This small molecule binds to this protein.
Small molecule (SMILES): C[C@@H](O)[C@@H](C)O

Sequence of chain 3.A:
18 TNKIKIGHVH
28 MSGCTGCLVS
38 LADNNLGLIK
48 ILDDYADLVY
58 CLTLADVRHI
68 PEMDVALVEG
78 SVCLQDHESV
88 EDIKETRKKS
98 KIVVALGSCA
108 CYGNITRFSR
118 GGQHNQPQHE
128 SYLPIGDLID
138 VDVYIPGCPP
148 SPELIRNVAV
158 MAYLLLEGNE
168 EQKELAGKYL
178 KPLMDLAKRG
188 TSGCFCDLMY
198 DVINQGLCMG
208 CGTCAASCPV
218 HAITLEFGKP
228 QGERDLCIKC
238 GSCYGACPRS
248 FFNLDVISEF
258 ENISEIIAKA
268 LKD

Binding-site contacts:
Ligand atom C1 contacts residue GLU256 of chain 3.A at 4.5 Å.
Ligand atom C1 contacts residue ILE260 of chain 3.A at 4.3 Å (hydrophobic).
Ligand atom C1 contacts residue ASN259 of chain 3.A at 4.4 Å.
Ligand atom O6 contacts residue LEU172 of chain 3.A at 4.0 Å.
Ligand atom C2 contacts residue LEU172 of chain 3.A at 3.6 Å (hydrophobic).
Ligand atom O6 contacts residue LYS175 of chain 3.A at 4.2 Å.
Ligand atom C4 contacts residue GLU256 of chain 3.A at 3.9 Å.
Ligand atom C3 contacts residue LEU172 of chain 3.A at 4.4 Å (hydrophobic).
Ligand atom C1 contacts residue LEU172 of chain 3.A at 3.7 Å (hydrophobic).